Binding-site contacts:
Ligand atom O2 contacts residue ARG87 of chain 1.C at 4.0 Å.
Ligand atom O4 contacts residue ALA209 of chain 1.C at 4.2 Å.
Ligand atom O2 contacts residue MET276 of chain 1.C at 4.2 Å.
Ligand atom O3 contacts residue ALA209 of chain 1.C at 3.9 Å.
Ligand atom O2 contacts residue THR244 of chain 1.C at 3.5 Å (h-bond).
Ligand atom O1 contacts residue ARG210 of chain 1.C at 3.4 Å (salt-bridge).
Ligand atom O1 contacts residue MG1 of chain 1.S at 4.1 Å.
Ligand atom O2 contacts residue LYS186 of chain 1.C at 3.7 Å.
Ligand atom C1 contacts residue ALA209 of chain 1.C at 3.5 Å (hydrophobic).
Ligand atom C1 contacts residue ARG210 of chain 1.C at 4.4 Å.
Ligand atom C2 contacts residue ALA209 of chain 1.C at 3.7 Å (hydrophobic).
Ligand atom C1 contacts residue MG1 of chain 1.S at 2.9 Å.
Ligand atom O4 contacts residue LYS186 of chain 1.C at 2.7 Å (salt-bridge).
Ligand atom O3 contacts residue GLY211 of chain 1.C at 3.8 Å.
Ligand atom C1 contacts residue GLU188 of chain 1.C at 3.6 Å.
Ligand atom C2 contacts residue LYS186 of chain 1.C at 3.5 Å.
Ligand atom C1 contacts residue ASP212 of chain 1.C at 3.8 Å.
Ligand atom O4 contacts residue ASP212 of chain 1.C at 4.1 Å.
Ligand atom C1 contacts residue GLY211 of chain 1.C at 3.7 Å.
Ligand atom O1 contacts residue THR244 of chain 1.C at 2.6 Å (h-bond).
Ligand atom O3 contacts residue ASP212 of chain 1.C at 2.9 Å (salt-bridge).
Ligand atom C2 contacts residue MG1 of chain 1.S at 2.9 Å.
Ligand atom C2 contacts residue THR244 of chain 1.C at 4.0 Å.
Ligand atom O3 contacts residue GLU188 of chain 1.C at 2.9 Å (salt-bridge).
Ligand atom O4 contacts residue GLU188 of chain 1.C at 3.2 Å (salt-bridge).
Ligand atom O2 contacts residue ALA209 of chain 1.C at 4.1 Å.
Ligand atom O1 contacts residue ALA209 of chain 1.C at 3.3 Å.
Ligand atom O2 contacts residue MET207 of chain 1.C at 4.1 Å.
Ligand atom C2 contacts residue GLU188 of chain 1.C at 3.8 Å.
Ligand atom C1 contacts residue THR244 of chain 1.C at 3.6 Å.
Ligand atom O1 contacts residue GLY211 of chain 1.C at 2.9 Å (h-bond).
Ligand atom O2 contacts residue MG1 of chain 1.S at 4.1 Å.
Ligand atom O1 contacts residue ASP212 of chain 1.C at 3.9 Å.
Ligand atom O4 contacts residue MG1 of chain 1.S at 2.1 Å.
Ligand atom O3 contacts residue MG1 of chain 1.S at 2.1 Å.

A protein and the small-molecule ligand that binds it are described below.
Small molecule (SMILES): O=C([O-])C(=O)[O-]

Sequence of chain 1.C:
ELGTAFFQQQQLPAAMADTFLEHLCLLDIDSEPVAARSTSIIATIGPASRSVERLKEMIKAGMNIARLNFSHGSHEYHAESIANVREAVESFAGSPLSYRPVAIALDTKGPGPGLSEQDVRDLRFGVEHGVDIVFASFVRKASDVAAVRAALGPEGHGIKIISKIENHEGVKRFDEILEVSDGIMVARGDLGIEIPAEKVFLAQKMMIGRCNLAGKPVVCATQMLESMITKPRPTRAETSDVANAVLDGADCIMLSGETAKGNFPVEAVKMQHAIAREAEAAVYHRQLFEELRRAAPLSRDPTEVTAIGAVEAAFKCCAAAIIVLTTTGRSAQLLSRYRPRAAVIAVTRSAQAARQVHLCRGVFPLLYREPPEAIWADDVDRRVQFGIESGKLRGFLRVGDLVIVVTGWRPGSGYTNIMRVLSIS